Binding-site contacts:
Ligand atom C3 contacts residue TYR182 of chain 1.A at 4.0 Å (hydrophobic).
Ligand atom C9 contacts residue PRO181 of chain 1.A at 3.5 Å (hydrophobic).
Ligand atom F29 contacts residue VAL220 of chain 1.A at 3.6 Å.
Ligand atom C25 contacts residue SER173 of chain 1.A at 3.5 Å.
Ligand atom C13 contacts residue LYS228 of chain 1.A at 3.9 Å.
Ligand atom O28 contacts residue TYR186 of chain 1.A at 2.6 Å (h-bond).
Ligand atom C24 contacts residue SER173 of chain 1.A at 3.6 Å.
Ligand atom F29 contacts residue NAD1 of chain 1.C at 3.8 Å.
Ligand atom C27 contacts residue THR227 of chain 1.A at 3.5 Å.
Ligand atom C27 contacts residue LEU183 of chain 1.A at 3.8 Å (hydrophobic).
Ligand atom F29 contacts residue CYS175 of chain 1.A at 3.7 Å.
Ligand atom O17 contacts residue LYS228 of chain 1.A at 2.8 Å (salt-bridge).
Ligand atom F29 contacts residue PHE221 of chain 1.A at 3.9 Å.
Ligand atom N19 contacts residue PHE221 of chain 1.A at 3.4 Å.
Ligand atom C24 contacts residue NAD1 of chain 1.C at 3.8 Å.
Ligand atom C4 contacts residue TYR182 of chain 1.A at 3.8 Å (hydrophobic).
Ligand atom C22 contacts residue PHE221 of chain 1.A at 3.8 Å (hydrophobic).
Ligand atom C15 contacts residue LEU183 of chain 1.A at 3.9 Å (hydrophobic).
Ligand atom C1 contacts residue PRO181 of chain 1.A at 3.5 Å (hydrophobic).
Ligand atom F29 contacts residue PRO219 of chain 1.A at 3.6 Å.
Ligand atom C2 contacts residue PRO181 of chain 1.A at 3.7 Å (hydrophobic).
Ligand atom C23 contacts residue PHE221 of chain 1.A at 4.0 Å (hydrophobic).
Ligand atom F29 contacts residue VAL174 of chain 1.A at 3.7 Å.
Ligand atom C20 contacts residue PHE221 of chain 1.A at 3.5 Å (hydrophobic).
Ligand atom C26 contacts residue TYR186 of chain 1.A at 3.7 Å (hydrophobic).
Ligand atom F29 contacts residue SER173 of chain 1.A at 3.0 Å.
Ligand atom C16 contacts residue LEU183 of chain 1.A at 3.7 Å (hydrophobic).
Ligand atom O28 contacts residue NAD1 of chain 1.C at 3.1 Å.
Ligand atom C14 contacts residue LYS228 of chain 1.A at 3.7 Å.
Ligand atom C9 contacts residue ILE180 of chain 1.A at 3.9 Å (hydrophobic).
Ligand atom C25 contacts residue NAD1 of chain 1.C at 3.5 Å.
Ligand atom C25 contacts residue TYR186 of chain 1.A at 3.6 Å (hydrophobic).
Ligand atom O17 contacts residue THR227 of chain 1.A at 3.2 Å.
Ligand atom F7 contacts residue TYR182 of chain 1.A at 3.5 Å.
Ligand atom C24 contacts residue CYS175 of chain 1.A at 3.7 Å (hydrophobic).
Ligand atom O8 contacts residue TYR182 of chain 1.A at 3.8 Å.
Ligand atom O28 contacts residue SER173 of chain 1.A at 2.6 Å (h-bond).
Ligand atom N19 contacts residue THR227 of chain 1.A at 3.3 Å (h-bond).
Ligand atom C25 contacts residue CYS175 of chain 1.A at 3.9 Å (hydrophobic).
Ligand atom C18 contacts residue LYS228 of chain 1.A at 3.7 Å.

Sequence of chain 1.B:
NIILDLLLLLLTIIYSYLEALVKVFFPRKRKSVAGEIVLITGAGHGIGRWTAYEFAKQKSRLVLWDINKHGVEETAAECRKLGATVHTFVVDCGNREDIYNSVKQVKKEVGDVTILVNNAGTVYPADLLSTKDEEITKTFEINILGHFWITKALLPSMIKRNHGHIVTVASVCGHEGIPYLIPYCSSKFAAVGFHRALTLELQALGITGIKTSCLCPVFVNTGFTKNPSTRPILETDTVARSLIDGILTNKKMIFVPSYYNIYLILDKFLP

A protein and the small-molecule ligand that binds it are described below.
Small molecule (SMILES): O=C(NCC1(O)CCC(COc2ccccc2F)CC1)c1ccc(O)c(F)c1

Sequence of chain 1.A:
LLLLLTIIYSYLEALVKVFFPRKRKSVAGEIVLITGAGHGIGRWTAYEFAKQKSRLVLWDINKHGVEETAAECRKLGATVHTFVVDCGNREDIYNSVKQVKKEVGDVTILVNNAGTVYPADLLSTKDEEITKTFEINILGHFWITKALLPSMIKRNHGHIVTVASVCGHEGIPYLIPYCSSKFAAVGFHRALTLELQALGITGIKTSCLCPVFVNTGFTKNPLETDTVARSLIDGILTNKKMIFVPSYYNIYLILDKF